This small molecule binds to this protein.
Small molecule (SMILES): CC(=O)N[C@@H]1[C@@H](O)[C@H](O)[C@@H](CO)O[C@H]1O

Sequence of chain 11.K:
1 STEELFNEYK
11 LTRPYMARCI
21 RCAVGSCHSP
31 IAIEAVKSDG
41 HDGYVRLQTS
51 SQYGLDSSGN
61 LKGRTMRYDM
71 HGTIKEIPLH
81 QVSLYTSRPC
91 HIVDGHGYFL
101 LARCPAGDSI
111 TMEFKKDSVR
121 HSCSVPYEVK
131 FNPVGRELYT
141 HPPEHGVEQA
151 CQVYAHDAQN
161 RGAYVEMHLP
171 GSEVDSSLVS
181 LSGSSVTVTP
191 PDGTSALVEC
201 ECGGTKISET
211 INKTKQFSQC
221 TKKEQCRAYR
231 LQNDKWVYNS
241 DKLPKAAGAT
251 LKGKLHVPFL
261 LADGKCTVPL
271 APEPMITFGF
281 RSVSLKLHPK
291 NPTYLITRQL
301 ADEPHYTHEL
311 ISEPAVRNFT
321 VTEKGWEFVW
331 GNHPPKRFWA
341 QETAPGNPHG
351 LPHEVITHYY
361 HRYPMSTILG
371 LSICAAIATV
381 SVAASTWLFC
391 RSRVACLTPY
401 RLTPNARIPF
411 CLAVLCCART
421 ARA

Binding-site contacts:
Ligand atom O6 contacts residue SER284 of chain 11.K at 2.9 Å (h-bond).
Ligand atom O6 contacts residue ASN318 of chain 11.K at 3.0 Å (h-bond).
Ligand atom C6 contacts residue SER284 of chain 11.K at 3.4 Å.
Ligand atom C6 contacts residue ASN318 of chain 11.K at 3.2 Å.
Ligand atom O4 contacts residue ASN318 of chain 11.K at 4.5 Å.